Binding-site contacts:
Ligand atom C6 contacts residue ARG412 of chain 3.D at 3.3 Å.
Ligand atom C7 contacts residue GLN263 of chain 3.D at 4.3 Å.
Ligand atom N2 contacts residue GLN263 of chain 3.D at 3.4 Å (h-bond).
Ligand atom O5 contacts residue ASN265 of chain 3.D at 2.0 Å (h-bond).
Ligand atom C3 contacts residue ASN265 of chain 3.D at 3.5 Å.
Ligand atom C5 contacts residue ASN265 of chain 3.D at 3.3 Å.
Ligand atom C3 contacts residue GLN263 of chain 3.D at 3.6 Å.
Ligand atom O3 contacts residue GLN263 of chain 3.D at 4.3 Å.
Ligand atom C8 contacts residue GLN263 of chain 3.D at 3.7 Å.
Ligand atom C7 contacts residue ASN265 of chain 3.D at 3.6 Å.
Ligand atom C1 contacts residue ARG412 of chain 3.D at 4.2 Å.
Ligand atom N2 contacts residue ASN265 of chain 3.D at 2.7 Å (h-bond).
Ligand atom C6 contacts residue ASN265 of chain 3.D at 4.4 Å.
Ligand atom O5 contacts residue ARG412 of chain 3.D at 3.0 Å (salt-bridge).
Ligand atom C8 contacts residue ASN265 of chain 3.D at 3.5 Å.
Ligand atom C1 contacts residue ASN265 of chain 3.D at 1.4 Å.
Ligand atom C2 contacts residue GLN263 of chain 3.D at 3.7 Å.
Ligand atom C4 contacts residue ASN265 of chain 3.D at 3.9 Å.
Ligand atom C8 contacts residue VAL302 of chain 3.D at 3.6 Å (hydrophobic).
Ligand atom O6 contacts residue ARG412 of chain 3.D at 2.5 Å (salt-bridge).
Ligand atom C1 contacts residue GLN263 of chain 3.D at 3.7 Å.
Ligand atom C8 contacts residue ASN301 of chain 3.D at 3.5 Å.
Ligand atom C7 contacts residue SER303 of chain 3.D at 4.4 Å.
Ligand atom O7 contacts residue SER303 of chain 3.D at 4.4 Å.
Ligand atom C7 contacts residue ASN301 of chain 3.D at 4.4 Å.
Ligand atom C8 contacts residue SER303 of chain 3.D at 3.3 Å.
Ligand atom C2 contacts residue ASN265 of chain 3.D at 2.2 Å.
Ligand atom C5 contacts residue ARG412 of chain 3.D at 3.7 Å.

Sequence of chain 3.D:
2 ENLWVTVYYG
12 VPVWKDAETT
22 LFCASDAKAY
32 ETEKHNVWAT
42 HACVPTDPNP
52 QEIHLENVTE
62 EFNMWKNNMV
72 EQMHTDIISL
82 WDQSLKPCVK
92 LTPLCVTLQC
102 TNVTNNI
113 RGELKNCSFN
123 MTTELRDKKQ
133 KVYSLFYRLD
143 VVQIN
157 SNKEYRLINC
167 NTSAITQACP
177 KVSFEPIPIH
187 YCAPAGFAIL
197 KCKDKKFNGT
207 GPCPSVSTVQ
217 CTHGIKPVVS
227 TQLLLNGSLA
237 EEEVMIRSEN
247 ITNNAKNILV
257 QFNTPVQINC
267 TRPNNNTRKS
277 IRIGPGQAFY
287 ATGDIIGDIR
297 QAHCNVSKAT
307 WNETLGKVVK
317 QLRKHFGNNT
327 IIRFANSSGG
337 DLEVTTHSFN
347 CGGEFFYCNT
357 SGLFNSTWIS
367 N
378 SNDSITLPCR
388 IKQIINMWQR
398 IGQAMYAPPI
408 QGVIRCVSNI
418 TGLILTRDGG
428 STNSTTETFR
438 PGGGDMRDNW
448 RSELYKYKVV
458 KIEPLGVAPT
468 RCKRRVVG

The protein below binds the small molecule below.
Small molecule (SMILES): CC(=O)N[C@H]1[C@H](O[C@H]2[C@H](O)[C@@H](NC(C)=O)CO[C@@H]2CO)O[C@H](CO)[C@@H](O[C@@H]2O[C@H](CO)[C@@H](O)[C@H](O)[C@@H]2O)[C@@H]1O